This small molecule binds to this protein.
Small molecule (SMILES): O=C([O-])C(=O)[O-]

Binding-site contacts:
Ligand atom O3 contacts residue LYS186 of chain 1.D at 3.9 Å.
Ligand atom O3 contacts residue MET276 of chain 1.D at 4.0 Å.
Ligand atom C1 contacts residue GLU188 of chain 1.D at 3.8 Å.
Ligand atom C2 contacts residue ALA209 of chain 1.D at 3.6 Å (hydrophobic).
Ligand atom C2 contacts residue THR244 of chain 1.D at 3.6 Å.
Ligand atom C1 contacts residue MG1 of chain 1.Z at 2.9 Å.
Ligand atom O1 contacts residue LYS186 of chain 1.D at 2.9 Å (salt-bridge).
Ligand atom O3 contacts residue THR244 of chain 1.D at 3.5 Å (h-bond).
Ligand atom O3 contacts residue ALA209 of chain 1.D at 4.2 Å.
Ligand atom O2 contacts residue MG1 of chain 1.Z at 2.2 Å.
Ligand atom O2 contacts residue GLU188 of chain 1.D at 3.0 Å (salt-bridge).
Ligand atom O4 contacts residue ALA209 of chain 1.D at 3.3 Å.
Ligand atom C2 contacts residue MG1 of chain 1.Z at 3.0 Å.
Ligand atom C1 contacts residue ALA209 of chain 1.D at 3.7 Å (hydrophobic).
Ligand atom C2 contacts residue GLY211 of chain 1.D at 3.7 Å.
Ligand atom C2 contacts residue ARG210 of chain 1.D at 4.4 Å.
Ligand atom O1 contacts residue ASP212 of chain 1.D at 4.1 Å.
Ligand atom O3 contacts residue MG1 of chain 1.Z at 4.2 Å.
Ligand atom O3 contacts residue MET207 of chain 1.D at 4.2 Å.
Ligand atom O3 contacts residue ARG87 of chain 1.D at 3.9 Å.
Ligand atom O1 contacts residue MG1 of chain 1.Z at 2.1 Å.
Ligand atom O1 contacts residue GLU188 of chain 1.D at 3.2 Å (salt-bridge).
Ligand atom C2 contacts residue GLU188 of chain 1.D at 3.7 Å.
Ligand atom O4 contacts residue MG1 of chain 1.Z at 4.2 Å.
Ligand atom C1 contacts residue THR244 of chain 1.D at 4.0 Å.
Ligand atom O4 contacts residue ASP212 of chain 1.D at 3.9 Å.
Ligand atom C1 contacts residue LYS186 of chain 1.D at 3.7 Å.
Ligand atom C2 contacts residue ASP212 of chain 1.D at 3.8 Å.
Ligand atom O4 contacts residue GLY211 of chain 1.D at 2.9 Å (h-bond).
Ligand atom O1 contacts residue ALA209 of chain 1.D at 4.1 Å.
Ligand atom O2 contacts residue ASP212 of chain 1.D at 2.8 Å (salt-bridge).
Ligand atom O4 contacts residue THR244 of chain 1.D at 2.6 Å (h-bond).
Ligand atom O2 contacts residue GLY211 of chain 1.D at 3.6 Å.
Ligand atom O2 contacts residue ALA209 of chain 1.D at 3.9 Å.
Ligand atom O4 contacts residue ARG210 of chain 1.D at 3.5 Å (salt-bridge).

Sequence of chain 1.D:
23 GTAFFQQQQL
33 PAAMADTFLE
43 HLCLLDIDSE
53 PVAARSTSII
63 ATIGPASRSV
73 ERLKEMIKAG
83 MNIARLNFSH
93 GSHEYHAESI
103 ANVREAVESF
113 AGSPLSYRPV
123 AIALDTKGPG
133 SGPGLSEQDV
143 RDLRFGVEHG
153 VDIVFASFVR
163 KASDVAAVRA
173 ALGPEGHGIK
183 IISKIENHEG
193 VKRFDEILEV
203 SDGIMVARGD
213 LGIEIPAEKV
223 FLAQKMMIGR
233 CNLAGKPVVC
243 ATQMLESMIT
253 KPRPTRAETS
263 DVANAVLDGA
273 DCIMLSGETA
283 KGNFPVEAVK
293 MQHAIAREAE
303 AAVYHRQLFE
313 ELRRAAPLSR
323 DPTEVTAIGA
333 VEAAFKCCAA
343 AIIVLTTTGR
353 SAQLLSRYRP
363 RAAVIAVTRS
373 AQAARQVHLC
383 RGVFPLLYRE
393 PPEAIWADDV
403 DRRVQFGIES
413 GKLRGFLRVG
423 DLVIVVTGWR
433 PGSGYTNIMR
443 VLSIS